The small molecule below binds the protein below.
Small molecule (SMILES): CC(=O)N[C@@H]1[C@@H](O)[C@H](O)[C@@H](CO)O[C@H]1O

Sequence of chain 1.D:
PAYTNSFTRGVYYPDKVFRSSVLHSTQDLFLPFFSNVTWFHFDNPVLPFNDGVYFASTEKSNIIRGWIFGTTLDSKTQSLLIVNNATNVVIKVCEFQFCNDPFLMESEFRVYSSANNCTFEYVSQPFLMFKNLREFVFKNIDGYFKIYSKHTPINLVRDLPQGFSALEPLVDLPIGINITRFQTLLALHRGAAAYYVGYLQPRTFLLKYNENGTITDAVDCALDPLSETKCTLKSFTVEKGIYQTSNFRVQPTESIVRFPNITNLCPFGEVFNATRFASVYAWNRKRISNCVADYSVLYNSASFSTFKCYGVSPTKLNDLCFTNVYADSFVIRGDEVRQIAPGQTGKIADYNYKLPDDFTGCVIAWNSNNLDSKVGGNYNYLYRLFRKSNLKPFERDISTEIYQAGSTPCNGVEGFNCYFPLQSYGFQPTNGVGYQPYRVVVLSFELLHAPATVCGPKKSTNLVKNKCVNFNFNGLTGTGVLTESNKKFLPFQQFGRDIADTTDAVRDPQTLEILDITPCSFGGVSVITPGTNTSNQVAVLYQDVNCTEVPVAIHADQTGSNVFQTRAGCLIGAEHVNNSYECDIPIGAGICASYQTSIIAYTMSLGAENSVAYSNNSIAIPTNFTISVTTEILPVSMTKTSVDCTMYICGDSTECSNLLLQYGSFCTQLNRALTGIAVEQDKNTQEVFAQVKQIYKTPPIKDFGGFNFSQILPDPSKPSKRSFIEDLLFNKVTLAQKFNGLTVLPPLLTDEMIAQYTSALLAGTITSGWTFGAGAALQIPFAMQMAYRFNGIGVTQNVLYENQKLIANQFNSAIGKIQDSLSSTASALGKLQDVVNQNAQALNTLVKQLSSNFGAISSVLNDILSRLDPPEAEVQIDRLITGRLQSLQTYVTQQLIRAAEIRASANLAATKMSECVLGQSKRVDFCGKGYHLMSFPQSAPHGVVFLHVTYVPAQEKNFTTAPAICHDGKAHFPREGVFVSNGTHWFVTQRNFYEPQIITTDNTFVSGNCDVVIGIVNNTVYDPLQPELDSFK

Binding-site contacts:
Ligand atom C3 contacts residue ASN603 of chain 1.D at 3.8 Å.
Ligand atom O7 contacts residue ASN603 of chain 1.D at 3.5 Å (h-bond).
Ligand atom C5 contacts residue ASN603 of chain 1.D at 3.7 Å.
Ligand atom N2 contacts residue THR604 of chain 1.D at 4.3 Å.
Ligand atom C1 contacts residue ASN603 of chain 1.D at 1.4 Å.
Ligand atom C4 contacts residue ASN603 of chain 1.D at 4.2 Å.
Ligand atom C1 contacts residue THR604 of chain 1.D at 4.4 Å.
Ligand atom O6 contacts residue THR941 of chain 1.D at 4.3 Å.
Ligand atom C8 contacts residue THR604 of chain 1.D at 4.0 Å.
Ligand atom C2 contacts residue ASN603 of chain 1.D at 2.5 Å.
Ligand atom C7 contacts residue ASN603 of chain 1.D at 3.4 Å.
Ligand atom O5 contacts residue ASN603 of chain 1.D at 2.4 Å (h-bond).
Ligand atom C8 contacts residue ASN603 of chain 1.D at 3.7 Å.
Ligand atom N2 contacts residue ASN603 of chain 1.D at 2.9 Å (h-bond).